Binding-site contacts:
Ligand atom C4 contacts residue HIS173 of chain 1.C at 3.9 Å.
Ligand atom C2 contacts residue LYS175 of chain 1.C at 4.0 Å.
Ligand atom C3 contacts residue ARG169 of chain 1.C at 3.7 Å.
Ligand atom C3 contacts residue HIS173 of chain 1.C at 3.7 Å.
Ligand atom C4 contacts residue ARG169 of chain 1.C at 3.6 Å.
Ligand atom OH contacts residue LYS175 of chain 1.C at 3.7 Å.
Ligand atom C1 contacts residue LYS170 of chain 1.C at 3.8 Å.
Ligand atom C1 contacts residue ARG169 of chain 1.C at 4.2 Å.
Ligand atom OH contacts residue HIS173 of chain 1.C at 3.9 Å.

A small-molecule ligand and the protein it binds are described below.
Small molecule (SMILES): CCCCO

Sequence of chain 1.C:
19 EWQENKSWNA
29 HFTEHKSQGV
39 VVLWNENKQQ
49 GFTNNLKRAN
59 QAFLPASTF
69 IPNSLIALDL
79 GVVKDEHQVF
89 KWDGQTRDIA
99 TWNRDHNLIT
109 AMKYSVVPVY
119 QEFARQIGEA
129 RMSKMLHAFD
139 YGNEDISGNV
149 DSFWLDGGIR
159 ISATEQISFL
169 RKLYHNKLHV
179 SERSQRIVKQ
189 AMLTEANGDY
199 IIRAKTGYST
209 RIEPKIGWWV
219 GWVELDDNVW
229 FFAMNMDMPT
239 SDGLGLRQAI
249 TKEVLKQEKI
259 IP